Binding-site contacts:
Ligand atom C81 contacts residue GLU195 of chain 1.G at 4.0 Å.
Ligand atom C91 contacts residue GLU195 of chain 1.G at 3.9 Å.
Ligand atom C82 contacts residue ARG143 of chain 1.G at 3.6 Å.
Ligand atom C4 contacts residue TYR320 of chain 1.G at 3.6 Å (hydrophobic).
Ligand atom C82 contacts residue ILE141 of chain 1.G at 3.9 Å (hydrophobic).
Ligand atom C7 contacts residue ARG211 of chain 1.G at 3.8 Å.
Ligand atom C81 contacts residue ARG143 of chain 1.G at 3.5 Å.
Ligand atom C1 contacts residue TYR262 of chain 1.G at 4.0 Å (hydrophobic).
Ligand atom C1 contacts residue TYR320 of chain 1.G at 2.9 Å (hydrophobic).
Ligand atom O10 contacts residue ASP69 of chain 1.G at 3.8 Å.
Ligand atom C3 contacts residue ASP69 of chain 1.G at 3.0 Å.
Ligand atom N4 contacts residue GLU37 of chain 1.G at 2.9 Å (salt-bridge).
Ligand atom C3 contacts residue TYR320 of chain 1.G at 3.5 Å (hydrophobic).
Ligand atom C1 contacts residue ARG286 of chain 1.G at 3.8 Å.
Ligand atom C1 contacts residue ARG211 of chain 1.G at 3.9 Å.
Ligand atom O10 contacts residue ARG70 of chain 1.G at 2.9 Å (salt-bridge).
Ligand atom C91 contacts residue ARG211 of chain 1.G at 3.8 Å.
Ligand atom C11 contacts residue SER98 of chain 1.G at 4.0 Å.
Ligand atom C3 contacts residue GLU37 of chain 1.G at 3.7 Å.
Ligand atom C11 contacts residue TRP97 of chain 1.G at 3.6 Å (hydrophobic).
Ligand atom C7 contacts residue GLU196 of chain 1.G at 3.9 Å.
Ligand atom C5 contacts residue ASP69 of chain 1.G at 3.9 Å.
Ligand atom O1B contacts residue ARG286 of chain 1.G at 3.3 Å (salt-bridge).
Ligand atom C8 contacts residue ARG143 of chain 1.G at 3.9 Å.
Ligand atom C4 contacts residue GLU37 of chain 1.G at 3.6 Å.
Ligand atom O1B contacts residue TYR320 of chain 1.G at 3.1 Å (h-bond).
Ligand atom C6 contacts residue GLU196 of chain 1.G at 3.5 Å.
Ligand atom C10 contacts residue ARG70 of chain 1.G at 3.9 Å.
Ligand atom C2 contacts residue TYR320 of chain 1.G at 2.8 Å (hydrophobic).
Ligand atom O1B contacts residue ARG36 of chain 1.G at 3.1 Å (salt-bridge).
Ligand atom O1A contacts residue TYR262 of chain 1.G at 3.2 Å (h-bond).
Ligand atom C81 contacts residue SER165 of chain 1.G at 3.8 Å.
Ligand atom C4 contacts residue ASP69 of chain 1.G at 3.4 Å.
Ligand atom C7 contacts residue TYR320 of chain 1.G at 3.2 Å (hydrophobic).
Ligand atom O1A contacts residue ARG286 of chain 1.G at 3.0 Å (salt-bridge).
Ligand atom N4 contacts residue ASP69 of chain 1.G at 2.8 Å (salt-bridge).
Ligand atom C6 contacts residue TYR320 of chain 1.G at 3.8 Å (hydrophobic).
Ligand atom O1A contacts residue TYR320 of chain 1.G at 3.3 Å (h-bond).
Ligand atom C9 contacts residue GLU195 of chain 1.G at 3.7 Å.
Ligand atom O1A contacts residue ARG211 of chain 1.G at 3.2 Å (salt-bridge).

A small-molecule ligand and the protein it binds are described below.
Small molecule (SMILES): CCC(CC)O[C@@H]1C=C(C(=O)O)C[C@H](N)[C@H]1NC(C)=O

Sequence of chain 1.G:
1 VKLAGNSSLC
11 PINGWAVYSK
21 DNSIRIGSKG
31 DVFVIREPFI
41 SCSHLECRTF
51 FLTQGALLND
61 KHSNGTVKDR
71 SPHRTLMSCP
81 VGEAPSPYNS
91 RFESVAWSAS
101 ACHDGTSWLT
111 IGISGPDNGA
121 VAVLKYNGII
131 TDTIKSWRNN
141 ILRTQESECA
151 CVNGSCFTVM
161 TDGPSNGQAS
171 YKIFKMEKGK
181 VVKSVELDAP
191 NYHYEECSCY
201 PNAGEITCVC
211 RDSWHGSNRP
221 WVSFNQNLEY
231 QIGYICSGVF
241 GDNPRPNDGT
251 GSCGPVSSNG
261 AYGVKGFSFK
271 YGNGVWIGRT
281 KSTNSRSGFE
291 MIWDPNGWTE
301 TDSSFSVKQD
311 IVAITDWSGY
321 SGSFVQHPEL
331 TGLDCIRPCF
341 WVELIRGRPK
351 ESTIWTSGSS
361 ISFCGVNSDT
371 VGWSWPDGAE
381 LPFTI